Binding-site contacts:
Ligand atom C5 contacts residue ASN87 of chain 26.D at 3.7 Å.
Ligand atom C2 contacts residue ASN87 of chain 26.D at 2.4 Å.
Ligand atom C1 contacts residue SER89 of chain 26.D at 3.3 Å.
Ligand atom O6 contacts residue LEU91 of chain 26.D at 4.0 Å.
Ligand atom C6 contacts residue LEU91 of chain 26.D at 4.2 Å (hydrophobic).
Ligand atom O7 contacts residue ASN87 of chain 26.D at 4.1 Å.
Ligand atom N2 contacts residue ASN87 of chain 26.D at 2.9 Å (h-bond).
Ligand atom C3 contacts residue LEU151 of chain 26.D at 4.2 Å (hydrophobic).
Ligand atom C7 contacts residue ASN87 of chain 26.D at 3.8 Å.
Ligand atom C3 contacts residue ASN87 of chain 26.D at 3.8 Å.
Ligand atom C6 contacts residue SER89 of chain 26.D at 3.6 Å.
Ligand atom C1 contacts residue ASN87 of chain 26.D at 1.4 Å.
Ligand atom O4 contacts residue LEU151 of chain 26.D at 3.3 Å.
Ligand atom C5 contacts residue SER89 of chain 26.D at 3.3 Å.
Ligand atom N2 contacts residue ILE155 of chain 26.D at 4.1 Å.
Ligand atom C5 contacts residue LEU151 of chain 26.D at 3.8 Å (hydrophobic).
Ligand atom O6 contacts residue LEU151 of chain 26.D at 3.4 Å.
Ligand atom O5 contacts residue ASN87 of chain 26.D at 2.3 Å (h-bond).
Ligand atom O6 contacts residue SER89 of chain 26.D at 2.8 Å (h-bond).
Ligand atom C4 contacts residue ASN87 of chain 26.D at 4.2 Å.
Ligand atom C4 contacts residue LEU151 of chain 26.D at 4.0 Å (hydrophobic).
Ligand atom C8 contacts residue ILE155 of chain 26.D at 3.7 Å (hydrophobic).
Ligand atom O5 contacts residue SER89 of chain 26.D at 2.8 Å (h-bond).
Ligand atom C6 contacts residue LEU151 of chain 26.D at 3.7 Å (hydrophobic).
Ligand atom C7 contacts residue ILE155 of chain 26.D at 4.3 Å (hydrophobic).

Sequence of chain 26.D:
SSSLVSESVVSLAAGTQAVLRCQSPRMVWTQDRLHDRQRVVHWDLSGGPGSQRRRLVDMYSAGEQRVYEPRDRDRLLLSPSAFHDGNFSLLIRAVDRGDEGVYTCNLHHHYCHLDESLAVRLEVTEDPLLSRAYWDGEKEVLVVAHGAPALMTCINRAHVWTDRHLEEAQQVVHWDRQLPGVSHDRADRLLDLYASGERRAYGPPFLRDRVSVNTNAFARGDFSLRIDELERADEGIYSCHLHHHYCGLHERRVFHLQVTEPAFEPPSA

This protein binds this small molecule.
Small molecule (SMILES): CC(=O)N[C@@H]1[C@@H](O)[C@H](O)[C@@H](CO)O[C@H]1O